Binding-site contacts:
Ligand atom O5' contacts residue GLY107 of chain 1.C at 3.1 Å.
Ligand atom OP2 contacts residue SER109 of chain 1.C at 3.1 Å (h-bond).
Ligand atom C2 contacts residue DG6 of chain 1.A at 3.0 Å.
Ligand atom O2 contacts residue DG6 of chain 1.A at 2.7 Å (h-bond).
Ligand atom N6 contacts residue DT4 of chain 1.A at 2.8 Å (h-bond).
Ligand atom N2 contacts residue DA2 of chain 1.A at 3.0 Å.
Ligand atom C2 contacts residue DA5 of chain 1.A at 3.2 Å.
Ligand atom N3 contacts residue DA7 of chain 1.A at 2.6 Å (h-bond).
Ligand atom N3 contacts residue DG6 of chain 1.A at 2.4 Å (h-bond).
Ligand atom OP2 contacts residue MN1 of chain 1.D at 2.6 Å.
Ligand atom C2 contacts residue DG6 of chain 1.A at 3.2 Å.
Ligand atom O2 contacts residue DA7 of chain 1.A at 2.9 Å (h-bond).
Ligand atom OP1 contacts residue ASP192 of chain 1.C at 2.9 Å (salt-bridge).
Ligand atom OP1 contacts residue ILE106 of chain 1.C at 3.0 Å (h-bond).
Ligand atom N1 contacts residue DT3 of chain 1.A at 2.8 Å (h-bond).
Ligand atom N1 contacts residue DC1 of chain 1.A at 3.0 Å (h-bond).
Ligand atom O2 contacts residue DG6 of chain 1.A at 2.6 Å (h-bond).
Ligand atom OP1 contacts residue GLY105 of chain 1.C at 2.9 Å (h-bond).
Ligand atom OP1 contacts residue NA1 of chain 1.E at 2.2 Å (h-bond).
Ligand atom C4' contacts residue PHE272 of chain 1.C at 3.0 Å (hydrophobic).
Ligand atom O3' contacts residue PHE272 of chain 1.C at 3.0 Å.
Ligand atom OP2 contacts residue ASP192 of chain 1.C at 3.0 Å (salt-bridge).
Ligand atom N6 contacts residue DT3 of chain 1.A at 3.0 Å (h-bond).
Ligand atom N3 contacts residue DA2 of chain 1.A at 2.9 Å (h-bond).
Ligand atom OP1 contacts residue ALA110 of chain 1.C at 2.9 Å (h-bond).
Ligand atom C2 contacts residue DT4 of chain 1.A at 2.8 Å.
Ligand atom OP1 contacts residue ARG258 of chain 1.C at 2.6 Å (salt-bridge).
Ligand atom OP1 contacts residue GLY107 of chain 1.C at 3.2 Å (h-bond).
Ligand atom O4 contacts residue DA5 of chain 1.A at 2.6 Å (h-bond).
Ligand atom N2 contacts residue DC1 of chain 1.A at 2.5 Å (h-bond).
Ligand atom O4 contacts residue DA7 of chain 1.A at 2.8 Å (h-bond).
Ligand atom O3' contacts residue TYR271 of chain 1.C at 2.9 Å.
Ligand atom N6 contacts residue DA2 of chain 1.A at 2.7 Å (h-bond).
Ligand atom C4 contacts residue DA5 of chain 1.A at 3.0 Å.
Ligand atom C2 contacts residue DA7 of chain 1.A at 3.1 Å.
Ligand atom C4 contacts residue DG6 of chain 1.A at 2.9 Å.
Ligand atom N1 contacts residue DT4 of chain 1.A at 2.3 Å (h-bond).
Ligand atom C5' contacts residue PHE272 of chain 1.C at 3.0 Å (hydrophobic).
Ligand atom N4 contacts residue DG6 of chain 1.A at 2.3 Å (h-bond).
Ligand atom N3 contacts residue DA5 of chain 1.A at 2.4 Å (h-bond).

A small-molecule ligand and the protein it binds are described below.
Small molecule (SMILES): Cc1cn([C@H]2C[C@H](O[P](=O)(O)OC[C@H]3O[C@@H](n4cnc5c(N)ncnc54)C[C@@H]3O[P](=O)(O)OC[C@H]3O[C@@H](n4cnc5c(N)ncnc54)C[C@@H]3O[P](=O)(O)OC[C@H]3O[C@@H](n4cc(C)c(=O)[nH]c4=O)C[C@@H]3O[P](=O)(O)OC[C@H]3O[C@@H](n4cnc5c(=O)nc(N)[nH]c54)C[C@@H]3O[P](=O)(O)OC[C@H]3O[C@@H](n4cnc5c(N)ncnc54)C[C@@H]3O)[C@@H](CO[P](=O)(O)O[C@H]3C[C@H](n4ccc(N)nc4=O)O[C@@H]3CO[P](=O)(O)O[C@H]3C[C@H](n4cc(C)c(=O)[nH]c4=O)O[C@@H]3COP(=O)(O)O)O2)c(=O)[nH]c1=O

Sequence of chain 1.C:
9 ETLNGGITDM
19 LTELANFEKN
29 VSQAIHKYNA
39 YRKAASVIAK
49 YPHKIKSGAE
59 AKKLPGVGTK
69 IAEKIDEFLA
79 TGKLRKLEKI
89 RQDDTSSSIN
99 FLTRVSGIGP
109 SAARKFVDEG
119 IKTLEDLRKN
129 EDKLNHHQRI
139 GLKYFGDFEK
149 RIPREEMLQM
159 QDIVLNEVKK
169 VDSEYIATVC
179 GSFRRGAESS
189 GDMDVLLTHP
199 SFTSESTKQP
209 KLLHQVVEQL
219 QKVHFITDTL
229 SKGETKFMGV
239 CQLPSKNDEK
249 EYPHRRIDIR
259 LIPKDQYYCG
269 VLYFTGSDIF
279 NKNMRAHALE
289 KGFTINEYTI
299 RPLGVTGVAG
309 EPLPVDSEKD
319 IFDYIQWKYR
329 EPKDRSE